Sequence of chain 13.A:
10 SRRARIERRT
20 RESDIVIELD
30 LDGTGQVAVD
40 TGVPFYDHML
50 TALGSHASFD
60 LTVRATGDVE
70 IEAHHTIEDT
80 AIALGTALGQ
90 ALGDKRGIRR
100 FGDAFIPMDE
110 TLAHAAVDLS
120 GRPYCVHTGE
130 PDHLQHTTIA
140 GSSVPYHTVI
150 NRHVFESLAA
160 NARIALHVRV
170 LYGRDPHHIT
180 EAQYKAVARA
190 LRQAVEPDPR

Sequence of chain 12.A:
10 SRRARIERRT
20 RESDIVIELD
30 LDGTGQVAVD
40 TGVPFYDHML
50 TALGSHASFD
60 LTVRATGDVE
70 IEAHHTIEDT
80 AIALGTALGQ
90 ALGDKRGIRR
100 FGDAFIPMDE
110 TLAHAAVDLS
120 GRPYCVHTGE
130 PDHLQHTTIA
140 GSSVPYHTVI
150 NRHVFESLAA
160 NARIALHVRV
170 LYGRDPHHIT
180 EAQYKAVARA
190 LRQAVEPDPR

Binding-site contacts:
Ligand atom N5 contacts residue MN1 of chain 4.C at 2.3 Å.
Ligand atom C11 contacts residue MN1 of chain 13.B at 3.9 Å.
Ligand atom C8 contacts residue MN1 of chain 13.B at 3.3 Å.
Ligand atom C6 contacts residue MET107 of chain 4.A at 3.3 Å (hydrophobic).
Ligand atom N5 contacts residue GLU180 of chain 4.A at 2.8 Å (salt-bridge).
Ligand atom C1 contacts residue GLU21 of chain 13.A at 4.0 Å.
Ligand atom C8 contacts residue HIS73 of chain 13.A at 3.1 Å.
Ligand atom C8 contacts residue HIS176 of chain 4.A at 3.5 Å.
Ligand atom C4 contacts residue MET107 of chain 4.A at 3.9 Å (hydrophobic).
Ligand atom C8 contacts residue MET107 of chain 4.A at 3.6 Å (hydrophobic).
Ligand atom N9 contacts residue HIS73 of chain 13.A at 3.1 Å (h-bond).
Ligand atom N7 contacts residue MN1 of chain 4.C at 2.2 Å.
Ligand atom N10 contacts residue MN1 of chain 13.B at 3.5 Å.
Ligand atom N7 contacts residue HIS176 of chain 4.A at 3.0 Å (h-bond).
Ligand atom N9 contacts residue HIS177 of chain 4.A at 3.4 Å (h-bond).
Ligand atom C8 contacts residue HIS74 of chain 13.A at 3.8 Å.
Ligand atom C6 contacts residue HIS74 of chain 13.A at 3.8 Å.
Ligand atom C11 contacts residue ACT1 of chain 13.G at 3.9 Å.
Ligand atom N5 contacts residue HIS47 of chain 4.A at 3.2 Å (h-bond).
Ligand atom N7 contacts residue GLU180 of chain 4.A at 3.2 Å (salt-bridge).
Ligand atom N7 contacts residue MET107 of chain 4.A at 3.6 Å.
Ligand atom C3 contacts residue ACT1 of chain 13.G at 3.9 Å.
Ligand atom C4 contacts residue GLU180 of chain 4.A at 3.5 Å.
Ligand atom C6 contacts residue GLU180 of chain 4.A at 3.8 Å.
Ligand atom N10 contacts residue MET107 of chain 4.A at 3.2 Å.
Ligand atom N9 contacts residue MN1 of chain 13.B at 2.4 Å.
Ligand atom C3 contacts residue GLU21 of chain 13.A at 3.7 Å.
Ligand atom N9 contacts residue GLU77 of chain 13.A at 3.1 Å (salt-bridge).
Ligand atom C11 contacts residue ARG121 of chain 12.A at 3.1 Å.
Ligand atom N5 contacts residue HIS74 of chain 13.A at 3.4 Å (h-bond).
Ligand atom N9 contacts residue MET107 of chain 4.A at 3.5 Å.
Ligand atom C11 contacts residue MET107 of chain 4.A at 3.7 Å (hydrophobic).
Ligand atom C8 contacts residue MN1 of chain 4.C at 3.4 Å.
Ligand atom C8 contacts residue HIS177 of chain 4.A at 3.8 Å.
Ligand atom N7 contacts residue HIS74 of chain 13.A at 3.1 Å (h-bond).
Ligand atom C6 contacts residue MN1 of chain 4.C at 3.0 Å.
Ligand atom C4 contacts residue MN1 of chain 4.C at 3.2 Å.
Ligand atom C3 contacts residue HIS74 of chain 13.A at 3.5 Å.
Ligand atom C11 contacts residue GLU77 of chain 13.A at 3.8 Å.
Ligand atom N10 contacts residue GLU77 of chain 13.A at 3.7 Å.

Sequence of chain 4.A:
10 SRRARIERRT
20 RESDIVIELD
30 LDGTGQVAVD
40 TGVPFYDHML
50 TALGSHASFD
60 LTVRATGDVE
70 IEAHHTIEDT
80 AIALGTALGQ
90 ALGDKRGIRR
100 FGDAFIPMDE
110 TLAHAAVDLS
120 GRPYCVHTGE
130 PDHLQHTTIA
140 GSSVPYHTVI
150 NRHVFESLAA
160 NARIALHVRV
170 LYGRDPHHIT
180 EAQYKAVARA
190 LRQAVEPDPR

This small molecule binds to this protein.
Small molecule (SMILES): CC(C)[C@H](N)c1ncnn1C